Binding-site contacts:
Ligand atom C6 contacts residue ALA167 of chain 1.A at 3.9 Å (hydrophobic).
Ligand atom O3 contacts residue PRO151 of chain 1.A at 3.5 Å.
Ligand atom O5 contacts residue ASN123 of chain 1.A at 2.4 Å (h-bond).
Ligand atom C4 contacts residue ASN123 of chain 1.A at 4.2 Å.
Ligand atom O5 contacts residue ALA167 of chain 1.A at 3.8 Å.
Ligand atom C3 contacts residue ASN123 of chain 1.A at 3.7 Å.
Ligand atom N2 contacts residue ASN123 of chain 1.A at 2.8 Å (h-bond).
Ligand atom O7 contacts residue ASN123 of chain 1.A at 4.5 Å.
Ligand atom C1 contacts residue ASN123 of chain 1.A at 1.4 Å.
Ligand atom O6 contacts residue ALA167 of chain 1.A at 3.8 Å.
Ligand atom C7 contacts residue ASN123 of chain 1.A at 3.8 Å.
Ligand atom C3 contacts residue PRO151 of chain 1.A at 3.9 Å (hydrophobic).
Ligand atom C2 contacts residue ASN123 of chain 1.A at 2.4 Å.
Ligand atom C5 contacts residue ASN123 of chain 1.A at 3.7 Å.
Ligand atom C5 contacts residue ALA167 of chain 1.A at 4.1 Å (hydrophobic).
Ligand atom O2 contacts residue PRO151 of chain 1.A at 3.5 Å.
Ligand atom C2 contacts residue PRO151 of chain 1.A at 4.2 Å (hydrophobic).

This small molecule binds to this protein.
Small molecule (SMILES): CC(=O)N[C@H]1[C@H](O[C@H]2[C@H](O)[C@@H](NC(C)=O)CO[C@@H]2CO[C@@H]2O[C@@H](C)[C@@H](O)[C@@H](O)[C@@H]2O)O[C@H](CO)[C@@H](O[C@@H]2O[C@H](CO)[C@@H](O)[C@H](O)[C@@H]2O)[C@@H]1O

Sequence of chain 1.A:
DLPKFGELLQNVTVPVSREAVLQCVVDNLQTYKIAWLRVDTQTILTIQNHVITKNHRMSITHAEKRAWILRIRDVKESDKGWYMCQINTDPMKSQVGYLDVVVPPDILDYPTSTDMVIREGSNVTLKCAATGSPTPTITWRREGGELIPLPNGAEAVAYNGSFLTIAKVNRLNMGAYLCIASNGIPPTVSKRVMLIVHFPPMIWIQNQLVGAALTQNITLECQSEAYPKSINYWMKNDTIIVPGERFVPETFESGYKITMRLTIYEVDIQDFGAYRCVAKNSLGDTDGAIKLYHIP